Sequence of chain 1.C:
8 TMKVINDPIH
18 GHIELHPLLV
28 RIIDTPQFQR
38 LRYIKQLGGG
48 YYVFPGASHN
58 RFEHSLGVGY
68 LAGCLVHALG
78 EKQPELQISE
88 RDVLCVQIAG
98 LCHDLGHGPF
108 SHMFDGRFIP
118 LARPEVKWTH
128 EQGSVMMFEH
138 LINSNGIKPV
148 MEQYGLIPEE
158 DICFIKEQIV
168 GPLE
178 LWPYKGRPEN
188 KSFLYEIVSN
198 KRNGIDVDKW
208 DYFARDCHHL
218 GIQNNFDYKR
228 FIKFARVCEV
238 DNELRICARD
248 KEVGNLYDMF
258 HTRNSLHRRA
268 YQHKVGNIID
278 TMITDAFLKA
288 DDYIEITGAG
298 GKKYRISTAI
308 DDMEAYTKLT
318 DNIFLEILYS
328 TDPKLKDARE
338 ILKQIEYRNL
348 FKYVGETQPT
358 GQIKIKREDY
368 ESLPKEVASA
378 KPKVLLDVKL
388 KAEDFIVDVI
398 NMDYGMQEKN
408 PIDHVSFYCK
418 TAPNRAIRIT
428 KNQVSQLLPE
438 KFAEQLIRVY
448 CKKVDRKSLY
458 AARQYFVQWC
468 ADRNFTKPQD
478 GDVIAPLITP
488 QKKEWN

Binding-site contacts:
Ligand atom O1A contacts residue ARG227 of chain 1.C at 3.1 Å (salt-bridge).
Ligand atom O3G contacts residue ARG246 of chain 1.C at 2.7 Å (salt-bridge).
Ligand atom O3B contacts residue LYS248 of chain 1.C at 3.0 Å (salt-bridge).
Ligand atom O3' contacts residue GTP1 of chain 1.V at 3.3 Å (h-bond).
Ligand atom O1G contacts residue ARG246 of chain 1.C at 3.1 Å (salt-bridge).
Ligand atom C8 contacts residue ARG227 of chain 1.C at 3.5 Å.
Ligand atom O3B contacts residue LYS271 of chain 1.B at 3.2 Å (salt-bridge).
Ligand atom O2B contacts residue LYS271 of chain 1.B at 2.7 Å (salt-bridge).
Ligand atom O3A contacts residue GTP1 of chain 1.V at 2.7 Å (h-bond).
Ligand atom O3G contacts residue LYS271 of chain 1.B at 3.3 Å (salt-bridge).
Ligand atom N7 contacts residue ARG227 of chain 1.C at 3.2 Å (salt-bridge).
Ligand atom PG contacts residue MG1 of chain 1.T at 3.3 Å.
Ligand atom N3 contacts residue ASN13 of chain 1.A at 3.1 Å (h-bond).
Ligand atom O2G contacts residue LYS417 of chain 1.C at 2.8 Å (salt-bridge).
Ligand atom N9 contacts residue ARG227 of chain 1.C at 3.2 Å (salt-bridge).
Ligand atom N3 contacts residue ARG227 of chain 1.C at 3.5 Å (salt-bridge).
Ligand atom C5' contacts residue VAL11 of chain 1.A at 3.5 Å (hydrophobic).
Ligand atom O2G contacts residue MG1 of chain 1.T at 2.7 Å.
Ligand atom N6 contacts residue ASN252 of chain 1.C at 3.2 Å (h-bond).
Ligand atom O2G contacts residue GTP1 of chain 1.V at 2.6 Å (h-bond).
Ligand atom O1A contacts residue LYS248 of chain 1.C at 2.5 Å (salt-bridge).
Ligand atom O2B contacts residue HIS270 of chain 1.B at 3.0 Å (h-bond).
Ligand atom O1G contacts residue MG1 of chain 1.T at 3.0 Å.
Ligand atom PB contacts residue GTP1 of chain 1.V at 3.2 Å.
Ligand atom C1' contacts residue PHE51 of chain 1.B at 3.4 Å (hydrophobic).
Ligand atom O3' contacts residue ASN13 of chain 1.A at 3.0 Å (h-bond).
Ligand atom C5' contacts residue GTP1 of chain 1.V at 3.3 Å.
Ligand atom C3' contacts residue GTP1 of chain 1.V at 3.4 Å.
Ligand atom PG contacts residue ARG246 of chain 1.C at 3.4 Å.
Ligand atom C3' contacts residue VAL50 of chain 1.B at 3.4 Å (hydrophobic).
Ligand atom O1B contacts residue MG1 of chain 1.T at 2.4 Å.
Ligand atom O2A contacts residue LYS248 of chain 1.C at 3.4 Å.
Ligand atom C5 contacts residue ARG227 of chain 1.C at 3.3 Å.
Ligand atom O4' contacts residue ARG227 of chain 1.C at 2.9 Å (salt-bridge).
Ligand atom O2A contacts residue HIS270 of chain 1.B at 2.9 Å (h-bond).
Ligand atom N6 contacts residue ARG266 of chain 1.B at 3.4 Å.
Ligand atom PA contacts residue LYS248 of chain 1.C at 3.2 Å.
Ligand atom O1B contacts residue GTP1 of chain 1.V at 2.6 Å (h-bond).
Ligand atom O3' contacts residue VAL50 of chain 1.B at 2.9 Å (h-bond).
Ligand atom C4 contacts residue ARG227 of chain 1.C at 3.0 Å.

Sequence of chain 1.A:
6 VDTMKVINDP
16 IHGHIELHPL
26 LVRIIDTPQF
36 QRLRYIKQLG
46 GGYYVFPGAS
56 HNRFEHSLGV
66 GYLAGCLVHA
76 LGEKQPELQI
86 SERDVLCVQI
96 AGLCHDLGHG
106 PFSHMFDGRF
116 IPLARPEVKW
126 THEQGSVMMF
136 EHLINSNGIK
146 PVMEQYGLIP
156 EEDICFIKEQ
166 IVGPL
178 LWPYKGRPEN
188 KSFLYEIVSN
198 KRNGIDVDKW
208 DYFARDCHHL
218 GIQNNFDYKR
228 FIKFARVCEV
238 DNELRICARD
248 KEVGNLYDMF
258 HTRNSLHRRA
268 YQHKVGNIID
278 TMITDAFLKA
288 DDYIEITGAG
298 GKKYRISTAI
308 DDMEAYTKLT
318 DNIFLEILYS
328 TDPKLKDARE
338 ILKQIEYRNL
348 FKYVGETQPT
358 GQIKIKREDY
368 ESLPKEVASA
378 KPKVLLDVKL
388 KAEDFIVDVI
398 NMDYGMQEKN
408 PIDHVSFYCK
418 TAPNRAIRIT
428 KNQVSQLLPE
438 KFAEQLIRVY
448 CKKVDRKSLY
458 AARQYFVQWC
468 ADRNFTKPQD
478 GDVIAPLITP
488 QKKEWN

Sequence of chain 1.B:
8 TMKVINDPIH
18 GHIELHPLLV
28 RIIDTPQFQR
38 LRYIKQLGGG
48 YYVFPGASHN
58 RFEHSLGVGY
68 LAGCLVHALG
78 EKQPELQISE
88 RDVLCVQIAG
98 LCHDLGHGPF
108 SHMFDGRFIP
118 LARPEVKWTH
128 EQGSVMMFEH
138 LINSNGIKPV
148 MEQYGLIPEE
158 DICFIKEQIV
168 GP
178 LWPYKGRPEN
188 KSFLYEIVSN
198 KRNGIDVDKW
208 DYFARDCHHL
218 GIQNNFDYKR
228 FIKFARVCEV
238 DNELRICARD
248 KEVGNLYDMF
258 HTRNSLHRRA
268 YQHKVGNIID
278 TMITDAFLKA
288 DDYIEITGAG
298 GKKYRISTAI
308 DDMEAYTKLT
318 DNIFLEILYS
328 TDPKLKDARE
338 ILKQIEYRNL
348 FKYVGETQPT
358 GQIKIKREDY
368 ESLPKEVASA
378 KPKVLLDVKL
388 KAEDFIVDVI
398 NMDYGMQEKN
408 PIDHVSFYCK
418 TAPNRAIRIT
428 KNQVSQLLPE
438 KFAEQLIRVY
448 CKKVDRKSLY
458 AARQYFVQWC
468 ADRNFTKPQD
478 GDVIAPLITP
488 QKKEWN

The protein below binds the small molecule below.
Small molecule (SMILES): Nc1ncnc2c1ncn2[C@H]1C[C@H](O)[C@@H](CO[P](=O)(O)O[P](=O)(O)OP(=O)(O)O)O1